Sequence of chain 1.B:
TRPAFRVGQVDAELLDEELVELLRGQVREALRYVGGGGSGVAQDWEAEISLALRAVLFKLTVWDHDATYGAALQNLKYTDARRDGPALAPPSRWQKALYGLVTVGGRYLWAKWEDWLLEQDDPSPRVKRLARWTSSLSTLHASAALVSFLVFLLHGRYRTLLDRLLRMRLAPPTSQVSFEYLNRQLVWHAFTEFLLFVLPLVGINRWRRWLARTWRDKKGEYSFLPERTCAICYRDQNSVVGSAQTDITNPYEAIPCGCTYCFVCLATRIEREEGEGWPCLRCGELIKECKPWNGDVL

Binding-site contacts:
Ligand atom C27 contacts residue LEU215 of chain 1.B at 3.8 Å (hydrophobic).
Ligand atom C12 contacts residue CLR1 of chain 1.X at 4.2 Å.
Ligand atom C21 contacts residue CLR1 of chain 1.X at 3.2 Å.
Ligand atom C10 contacts residue CLR1 of chain 1.X at 4.1 Å.
Ligand atom C2 contacts residue CLR1 of chain 1.X at 4.3 Å.
Ligand atom C6 contacts residue TRP227 of chain 1.B at 4.0 Å (hydrophobic).
Ligand atom C18 contacts residue VAL222 of chain 1.B at 3.9 Å (hydrophobic).
Ligand atom C19 contacts residue CLR1 of chain 1.X at 2.8 Å.
Ligand atom C15 contacts residue VAL222 of chain 1.B at 4.3 Å (hydrophobic).
Ligand atom C3 contacts residue CLR1 of chain 1.X at 4.5 Å.
Ligand atom C4 contacts residue CLR1 of chain 1.X at 3.8 Å.
Ligand atom C18 contacts residue CLR1 of chain 1.X at 3.9 Å.
Ligand atom C11 contacts residue CLR1 of chain 1.X at 4.1 Å.
Ligand atom C23 contacts residue LEU215 of chain 1.B at 4.4 Å (hydrophobic).
Ligand atom C7 contacts residue TRP227 of chain 1.B at 4.0 Å (hydrophobic).
Ligand atom C13 contacts residue CLR1 of chain 1.X at 4.5 Å.
Ligand atom C19 contacts residue VAL222 of chain 1.B at 4.2 Å (hydrophobic).
Ligand atom C24 contacts residue CLR1 of chain 1.X at 3.9 Å.
Ligand atom C1 contacts residue CLR1 of chain 1.X at 4.2 Å.
Ligand atom C5 contacts residue CLR1 of chain 1.X at 4.2 Å.

This small molecule binds to this protein.
Small molecule (SMILES): CC(C)CCC[C@@H](C)[C@H]1CC[C@H]2[C@@H]3CC=C4C[C@@H](O)CC[C@]4(C)[C@H]3CC[C@]12C